Binding-site contacts:
Ligand atom N4 contacts residue PHE64 of chain 1.H at 3.4 Å.
Ligand atom O2 contacts residue LEU58 of chain 1.H at 3.5 Å.
Ligand atom C5' contacts residue PHE62 of chain 1.H at 3.5 Å (hydrophobic).
Ligand atom C5 contacts residue PHE64 of chain 1.H at 3.7 Å (hydrophobic).
Ligand atom N4 contacts residue ARG66 of chain 1.H at 3.4 Å (salt-bridge).
Ligand atom O5' contacts residue ASP60 of chain 1.H at 4.2 Å.
Ligand atom N3 contacts residue ARG109 of chain 1.H at 4.0 Å.
Ligand atom N3 contacts residue GLY107 of chain 1.H at 4.3 Å.
Ligand atom C1' contacts residue LEU58 of chain 1.H at 4.1 Å (hydrophobic).
Ligand atom N3 contacts residue PHE64 of chain 1.H at 4.2 Å.
Ligand atom C6 contacts residue TYR80 of chain 1.H at 3.7 Å (hydrophobic).
Ligand atom O4' contacts residue PHE62 of chain 1.H at 3.7 Å.
Ligand atom C5 contacts residue TYR110 of chain 1.H at 4.5 Å (hydrophobic).
Ligand atom C5' contacts residue ASP60 of chain 1.H at 3.4 Å.
Ligand atom C4 contacts residue PHE64 of chain 1.H at 3.5 Å (hydrophobic).
Ligand atom C4' contacts residue ASP60 of chain 1.H at 4.0 Å.
Ligand atom O4' contacts residue PHE62 of chain 1.H at 4.2 Å.
Ligand atom O5' contacts residue PHE62 of chain 1.H at 4.5 Å.
Ligand atom O2 contacts residue ARG109 of chain 1.H at 4.0 Å.
Ligand atom C2 contacts residue ARG109 of chain 1.H at 4.2 Å.
Ligand atom N3 contacts residue LEU58 of chain 1.H at 4.1 Å.
Ligand atom N1 contacts residue LEU58 of chain 1.H at 4.3 Å.
Ligand atom C6 contacts residue PHE64 of chain 1.H at 4.5 Å (hydrophobic).
Ligand atom O4' contacts residue ASP60 of chain 1.H at 4.2 Å.
Ligand atom OP1 contacts residue ASP60 of chain 1.H at 4.3 Å.
Ligand atom C2 contacts residue LEU58 of chain 1.H at 3.9 Å (hydrophobic).
Ligand atom O2 contacts residue GLY107 of chain 1.H at 4.0 Å.
Ligand atom C4 contacts residue GLU108 of chain 1.H at 4.3 Å.
Ligand atom C4' contacts residue PHE62 of chain 1.H at 3.7 Å (hydrophobic).
Ligand atom C4 contacts residue ARG66 of chain 1.H at 4.1 Å.
Ligand atom O4 contacts residue GLU108 of chain 1.H at 3.4 Å.
Ligand atom N3 contacts residue ARG66 of chain 1.H at 4.0 Å.
Ligand atom C5 contacts residue TYR80 of chain 1.H at 3.2 Å (hydrophobic).
Ligand atom C4 contacts residue TYR80 of chain 1.H at 4.3 Å (hydrophobic).
Ligand atom N3 contacts residue GLU108 of chain 1.H at 4.0 Å.
Ligand atom N4 contacts residue TYR110 of chain 1.H at 4.2 Å.

Sequence of chain 1.H:
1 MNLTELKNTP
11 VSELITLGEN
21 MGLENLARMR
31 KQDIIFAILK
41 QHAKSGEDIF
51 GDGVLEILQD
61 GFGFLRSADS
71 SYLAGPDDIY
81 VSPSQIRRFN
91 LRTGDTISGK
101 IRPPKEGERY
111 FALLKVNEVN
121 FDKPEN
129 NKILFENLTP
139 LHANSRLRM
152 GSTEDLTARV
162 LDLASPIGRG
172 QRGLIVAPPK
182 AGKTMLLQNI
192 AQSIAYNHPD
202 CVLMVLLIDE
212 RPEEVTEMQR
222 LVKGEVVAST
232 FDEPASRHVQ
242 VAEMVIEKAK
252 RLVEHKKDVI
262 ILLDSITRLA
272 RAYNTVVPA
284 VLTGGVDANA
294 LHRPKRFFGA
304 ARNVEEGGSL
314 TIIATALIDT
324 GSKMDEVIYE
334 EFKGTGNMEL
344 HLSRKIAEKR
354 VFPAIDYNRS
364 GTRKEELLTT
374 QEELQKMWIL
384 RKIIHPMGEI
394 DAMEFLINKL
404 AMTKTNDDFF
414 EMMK

The protein below binds the small molecule below.
Small molecule (SMILES): Nc1ccn([C@@H]2O[C@H](CO[P](=O)(O)O[C@H]3[C@@H](O)[C@H](n4ccc(=O)[nH]c4=O)O[C@@H]3COP(=O)=O)[C@@H](O)[C@H]2O)c(=O)n1